This protein binds this small molecule.
Small molecule (SMILES): CCO/N=C/c1ccc(OCC[C@@H](C)CCN2CCN(c3ccnc(C(N)=O)c3)C2=O)cc1

Binding-site contacts:
Ligand atom OAD contacts residue LYS274 of chain 7.A at 3.1 Å (salt-bridge).
Ligand atom CAP contacts residue ILE111 of chain 7.A at 3.8 Å (hydrophobic).
Ligand atom CAT contacts residue TRP203 of chain 7.A at 3.6 Å (hydrophobic).
Ligand atom CAL contacts residue PHE155 of chain 7.A at 3.6 Å (hydrophobic).
Ligand atom CAO contacts residue ILE111 of chain 7.A at 3.8 Å (hydrophobic).
Ligand atom OAX contacts residue MET195 of chain 7.A at 3.6 Å.
Ligand atom CBB contacts residue ILE111 of chain 7.A at 3.6 Å (hydrophobic).
Ligand atom CAY contacts residue ASP112 of chain 7.A at 3.8 Å.
Ligand atom OAX contacts residue ILE111 of chain 7.A at 3.5 Å.
Ligand atom NAU contacts residue PHE155 of chain 7.A at 3.7 Å.
Ligand atom CAK contacts residue PHE135 of chain 7.A at 3.6 Å (hydrophobic).
Ligand atom CAI contacts residue PHE135 of chain 7.A at 3.7 Å (hydrophobic).
Ligand atom CAS contacts residue TRP203 of chain 7.A at 3.8 Å (hydrophobic).
Ligand atom CAG contacts residue ASN228 of chain 7.A at 3.6 Å.
Ligand atom CBC contacts residue TRP203 of chain 7.A at 3.6 Å (hydrophobic).
Ligand atom NAC contacts residue ASP112 of chain 7.A at 2.5 Å (salt-bridge).
Ligand atom CAS contacts residue TYR201 of chain 7.A at 3.5 Å (hydrophobic).
Ligand atom CBC contacts residue ASN228 of chain 7.A at 3.8 Å.
Ligand atom CAH contacts residue ASN228 of chain 7.A at 3.4 Å.
Ligand atom CAN contacts residue PRO177 of chain 7.A at 3.4 Å (hydrophobic).
Ligand atom CAA contacts residue PRO177 of chain 7.A at 3.5 Å (hydrophobic).
Ligand atom NAC contacts residue THR114 of chain 7.A at 3.3 Å (h-bond).
Ligand atom CAO contacts residue PHE135 of chain 7.A at 3.8 Å (hydrophobic).
Ligand atom CAH contacts residue GLN202 of chain 7.A at 3.2 Å.
Ligand atom CAG contacts residue GLN202 of chain 7.A at 3.3 Å.
Ligand atom CAL contacts residue ILE111 of chain 7.A at 3.7 Å (hydrophobic).
Ligand atom CAG contacts residue TRP203 of chain 7.A at 3.7 Å (hydrophobic).
Ligand atom OAE contacts residue ASP112 of chain 7.A at 3.6 Å.
Ligand atom OAE contacts residue ILE113 of chain 7.A at 3.3 Å (h-bond).
Ligand atom CAT contacts residue ASN228 of chain 7.A at 3.5 Å.
Ligand atom CAH contacts residue TRP203 of chain 7.A at 3.5 Å (hydrophobic).
Ligand atom CAY contacts residue THR114 of chain 7.A at 3.8 Å.
Ligand atom OAD contacts residue ALA275 of chain 7.A at 3.2 Å.
Ligand atom NBG contacts residue TRP203 of chain 7.A at 3.3 Å.
Ligand atom CAN contacts residue PHE155 of chain 7.A at 3.8 Å (hydrophobic).
Ligand atom CAA contacts residue VAL179 of chain 7.A at 3.2 Å (hydrophobic).
Ligand atom CAA contacts residue TYR153 of chain 7.A at 3.5 Å (hydrophobic).
Ligand atom CAA contacts residue SER178 of chain 7.A at 3.5 Å.
Ligand atom CAZ contacts residue TRP203 of chain 7.A at 3.5 Å (hydrophobic).
Ligand atom CAJ contacts residue PHE155 of chain 7.A at 3.7 Å (hydrophobic).

Sequence of chain 7.C:
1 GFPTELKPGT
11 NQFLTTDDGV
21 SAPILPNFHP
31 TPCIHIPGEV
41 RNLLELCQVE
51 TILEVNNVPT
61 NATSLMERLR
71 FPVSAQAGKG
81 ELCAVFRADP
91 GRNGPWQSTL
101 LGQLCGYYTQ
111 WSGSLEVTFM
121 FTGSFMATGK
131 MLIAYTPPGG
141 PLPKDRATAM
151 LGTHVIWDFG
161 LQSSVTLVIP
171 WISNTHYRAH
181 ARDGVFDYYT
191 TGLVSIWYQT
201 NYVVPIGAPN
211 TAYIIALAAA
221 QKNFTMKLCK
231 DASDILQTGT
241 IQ

Sequence of chain 7.A:
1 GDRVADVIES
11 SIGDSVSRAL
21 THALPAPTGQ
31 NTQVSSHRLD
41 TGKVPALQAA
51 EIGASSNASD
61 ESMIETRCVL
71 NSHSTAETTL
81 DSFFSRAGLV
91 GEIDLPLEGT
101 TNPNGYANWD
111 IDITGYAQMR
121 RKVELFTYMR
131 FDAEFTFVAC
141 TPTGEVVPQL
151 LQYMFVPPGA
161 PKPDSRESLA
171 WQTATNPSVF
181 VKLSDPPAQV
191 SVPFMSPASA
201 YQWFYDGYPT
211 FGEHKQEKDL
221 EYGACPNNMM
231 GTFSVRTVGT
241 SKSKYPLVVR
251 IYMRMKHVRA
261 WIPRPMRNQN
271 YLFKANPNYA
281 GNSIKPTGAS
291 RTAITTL

Sequence of chain 8.C:
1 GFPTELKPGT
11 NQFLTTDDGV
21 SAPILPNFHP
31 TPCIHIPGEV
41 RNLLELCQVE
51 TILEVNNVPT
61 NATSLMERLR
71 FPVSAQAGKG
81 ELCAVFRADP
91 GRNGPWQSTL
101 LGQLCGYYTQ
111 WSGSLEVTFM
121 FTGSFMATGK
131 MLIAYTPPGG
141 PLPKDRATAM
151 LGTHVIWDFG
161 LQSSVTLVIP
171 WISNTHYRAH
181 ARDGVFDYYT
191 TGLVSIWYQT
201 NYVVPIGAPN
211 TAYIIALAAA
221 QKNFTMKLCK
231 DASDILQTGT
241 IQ